Sequence of chain 16.B:
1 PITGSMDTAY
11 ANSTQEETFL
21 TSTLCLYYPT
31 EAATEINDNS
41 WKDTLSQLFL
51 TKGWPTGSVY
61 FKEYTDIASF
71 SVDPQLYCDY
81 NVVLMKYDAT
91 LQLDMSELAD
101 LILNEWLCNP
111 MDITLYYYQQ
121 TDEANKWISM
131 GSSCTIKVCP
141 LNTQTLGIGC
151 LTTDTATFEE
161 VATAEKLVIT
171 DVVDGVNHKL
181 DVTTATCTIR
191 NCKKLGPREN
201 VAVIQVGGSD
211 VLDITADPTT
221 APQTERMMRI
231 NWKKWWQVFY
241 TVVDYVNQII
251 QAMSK

This protein binds this small molecule.
Small molecule (SMILES): CC(=O)N[C@H]1[C@H](O[C@H]2[C@H](O)[C@@H](NC(C)=O)CO[C@@H]2CO)O[C@H](CO)[C@@H](O)[C@@H]1O

Binding-site contacts:
Ligand atom O7 contacts residue ASN12 of chain 16.B at 3.7 Å.
Ligand atom C1 contacts residue ASN12 of chain 16.B at 2.2 Å.
Ligand atom C7 contacts residue ASN12 of chain 16.B at 3.9 Å.
Ligand atom N2 contacts residue ASN12 of chain 16.B at 3.8 Å.
Ligand atom C5 contacts residue ASN12 of chain 16.B at 4.1 Å.
Ligand atom C2 contacts residue ASN12 of chain 16.B at 3.2 Å.
Ligand atom O5 contacts residue ASN12 of chain 16.B at 2.7 Å (h-bond).